Binding-site contacts:
Ligand atom N03 contacts residue YKY1 of chain 1.F at 0.2 Å (h-bond).
Ligand atom C16 contacts residue YKY1 of chain 1.F at 0.1 Å.
Ligand atom C23 contacts residue GLU170 of chain 1.B at 3.2 Å.
Ligand atom C02 contacts residue YKY1 of chain 1.F at 0.1 Å.
Ligand atom O22 contacts residue GLN193 of chain 1.B at 3.4 Å (h-bond).
Ligand atom N10 contacts residue YKY1 of chain 1.F at 0.2 Å (h-bond).
Ligand atom C16 contacts residue ASN146 of chain 1.B at 3.2 Å.
Ligand atom C17 contacts residue ASN146 of chain 1.B at 3.1 Å.
Ligand atom C04 contacts residue YKY1 of chain 1.F at 0.2 Å.
Ligand atom O18 contacts residue YKY1 of chain 1.F at 0.1 Å (h-bond).
Ligand atom C12 contacts residue YKY1 of chain 1.F at 0.3 Å.
Ligand atom O01 contacts residue MET169 of chain 1.B at 3.3 Å.
Ligand atom C17 contacts residue YKY1 of chain 1.F at 0.2 Å.
Ligand atom N03 contacts residue GLN193 of chain 1.B at 2.8 Å (h-bond).
Ligand atom O20 contacts residue YKY1 of chain 1.F at 1.3 Å.
Ligand atom C05 contacts residue YKY1 of chain 1.F at 0.1 Å.
Ligand atom O01 contacts residue YKY1 of chain 1.F at 0.1 Å (h-bond).
Ligand atom C07 contacts residue YKY1 of chain 1.F at 0.1 Å.
Ligand atom O18 contacts residue HIS176 of chain 1.B at 3.2 Å.
Ligand atom C08 contacts residue YKY1 of chain 1.F at 0.1 Å.
Ligand atom O22 contacts residue YKY1 of chain 1.F at 0.1 Å (h-bond).
Ligand atom O18 contacts residue HIS167 of chain 1.B at 2.9 Å (h-bond).
Ligand atom O21 contacts residue YKY1 of chain 1.F at 0.5 Å (h-bond).
Ligand atom N15 contacts residue YKY1 of chain 1.F at 0.1 Å (h-bond).
Ligand atom C11 contacts residue CYS149 of chain 1.B at 2.8 Å (hydrophobic).
Ligand atom N10 contacts residue HIS168 of chain 1.B at 2.9 Å (h-bond).
Ligand atom N10 contacts residue CYS149 of chain 1.B at 3.0 Å (h-bond).
Ligand atom C14 contacts residue YKY1 of chain 1.F at 0.1 Å.
Ligand atom C11 contacts residue YKY1 of chain 1.F at 0.2 Å.
Ligand atom O18 contacts residue GLU170 of chain 1.B at 3.4 Å.
Ligand atom N15 contacts residue GLU170 of chain 1.B at 3.0 Å (salt-bridge).
Ligand atom C19 contacts residue CYS149 of chain 1.B at 1.8 Å (hydrophobic).
Ligand atom O20 contacts residue CYS149 of chain 1.B at 2.6 Å (h-bond).
Ligand atom O01 contacts residue GLU170 of chain 1.B at 2.8 Å (salt-bridge).
Ligand atom C13 contacts residue YKY1 of chain 1.F at 0.1 Å.
Ligand atom C06 contacts residue YKY1 of chain 1.F at 0.1 Å.
Ligand atom C12 contacts residue CYS149 of chain 1.B at 3.2 Å (hydrophobic).
Ligand atom C23 contacts residue YKY1 of chain 1.F at 0.1 Å.
Ligand atom C19 contacts residue YKY1 of chain 1.F at 0.2 Å.
Ligand atom C09 contacts residue YKY1 of chain 1.F at 0.3 Å.

Sequence of chain 1.B:
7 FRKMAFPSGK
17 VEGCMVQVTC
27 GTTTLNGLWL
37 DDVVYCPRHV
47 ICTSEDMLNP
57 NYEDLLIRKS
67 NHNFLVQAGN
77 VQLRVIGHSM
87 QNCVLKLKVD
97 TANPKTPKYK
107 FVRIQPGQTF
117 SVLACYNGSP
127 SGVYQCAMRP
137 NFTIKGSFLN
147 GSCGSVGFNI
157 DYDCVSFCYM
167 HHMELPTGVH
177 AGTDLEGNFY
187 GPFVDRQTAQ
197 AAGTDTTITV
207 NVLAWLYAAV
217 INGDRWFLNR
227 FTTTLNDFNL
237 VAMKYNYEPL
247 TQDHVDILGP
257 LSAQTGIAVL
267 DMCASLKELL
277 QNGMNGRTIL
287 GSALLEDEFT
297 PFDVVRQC

A small-molecule ligand and the protein it binds are described below.
Small molecule (SMILES): CC(C)C[C@H](NC(=O)OCc1ccccc1F)C(=O)N[C@@H](C[C@@H]1CC=NC1=O)C(O)S(=O)(=O)O